Binding-site contacts:
Ligand atom C2 contacts residue ASN154 of chain 2.A at 2.5 Å.
Ligand atom C7 contacts residue ASN154 of chain 2.A at 3.4 Å.
Ligand atom C5 contacts residue SER156 of chain 2.A at 3.9 Å.
Ligand atom N2 contacts residue SER156 of chain 2.A at 4.2 Å.
Ligand atom C4 contacts residue ASN154 of chain 2.A at 4.2 Å.
Ligand atom C3 contacts residue ASN154 of chain 2.A at 3.9 Å.
Ligand atom O7 contacts residue ASN154 of chain 2.A at 3.6 Å.
Ligand atom C1 contacts residue ASN154 of chain 2.A at 1.4 Å.
Ligand atom N2 contacts residue ASN154 of chain 2.A at 3.0 Å (h-bond).
Ligand atom O5 contacts residue ASN154 of chain 2.A at 2.4 Å (h-bond).
Ligand atom C5 contacts residue ASN154 of chain 2.A at 3.6 Å.
Ligand atom C1 contacts residue SER156 of chain 2.A at 3.3 Å.
Ligand atom C2 contacts residue SER156 of chain 2.A at 4.3 Å.
Ligand atom C8 contacts residue ASN154 of chain 2.A at 3.9 Å.
Ligand atom O5 contacts residue SER156 of chain 2.A at 3.9 Å.

Sequence of chain 2.A:
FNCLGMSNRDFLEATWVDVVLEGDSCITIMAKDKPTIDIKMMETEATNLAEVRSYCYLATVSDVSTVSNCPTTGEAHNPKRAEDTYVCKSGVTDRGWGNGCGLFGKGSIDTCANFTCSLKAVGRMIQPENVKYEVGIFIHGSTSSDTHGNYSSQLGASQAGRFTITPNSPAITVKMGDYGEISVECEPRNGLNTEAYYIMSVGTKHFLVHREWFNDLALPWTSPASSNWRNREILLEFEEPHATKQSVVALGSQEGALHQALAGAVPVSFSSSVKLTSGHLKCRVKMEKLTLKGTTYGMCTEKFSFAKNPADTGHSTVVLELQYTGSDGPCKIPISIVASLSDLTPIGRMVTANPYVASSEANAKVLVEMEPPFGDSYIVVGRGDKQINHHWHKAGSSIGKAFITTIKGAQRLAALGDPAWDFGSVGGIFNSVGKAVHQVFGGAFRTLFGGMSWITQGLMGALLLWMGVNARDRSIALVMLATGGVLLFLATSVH

The protein below binds the small molecule below.
Small molecule (SMILES): CC(=O)N[C@@H]1[C@@H](O)[C@H](O)[C@@H](CO)O[C@H]1O